Binding-site contacts:
Ligand atom C7 contacts residue PHE75 of chain 1.E at 4.1 Å (hydrophobic).
Ligand atom C5 contacts residue ASN77 of chain 1.E at 3.7 Å.
Ligand atom O6 contacts residue ASN77 of chain 1.E at 4.4 Å.
Ligand atom C8 contacts residue ASN77 of chain 1.E at 4.3 Å.
Ligand atom C4 contacts residue THR79 of chain 1.E at 4.2 Å.
Ligand atom O7 contacts residue PHE75 of chain 1.E at 3.0 Å.
Ligand atom C7 contacts residue ASN77 of chain 1.E at 3.2 Å.
Ligand atom C2 contacts residue ASN77 of chain 1.E at 2.5 Å.
Ligand atom C6 contacts residue THR79 of chain 1.E at 4.5 Å.
Ligand atom C1 contacts residue ASN77 of chain 1.E at 1.4 Å.
Ligand atom C3 contacts residue ASN77 of chain 1.E at 3.8 Å.
Ligand atom N2 contacts residue PHE75 of chain 1.E at 4.5 Å.
Ligand atom C4 contacts residue ASN77 of chain 1.E at 4.3 Å.
Ligand atom O6 contacts residue ARG86 of chain 1.E at 4.4 Å.
Ligand atom N2 contacts residue ASN77 of chain 1.E at 2.9 Å (h-bond).
Ligand atom O6 contacts residue THR79 of chain 1.E at 3.2 Å.
Ligand atom C2 contacts residue PHE75 of chain 1.E at 4.0 Å (hydrophobic).
Ligand atom O7 contacts residue ASN77 of chain 1.E at 3.3 Å (h-bond).
Ligand atom O5 contacts residue ASN77 of chain 1.E at 2.4 Å (h-bond).

Sequence of chain 1.E:
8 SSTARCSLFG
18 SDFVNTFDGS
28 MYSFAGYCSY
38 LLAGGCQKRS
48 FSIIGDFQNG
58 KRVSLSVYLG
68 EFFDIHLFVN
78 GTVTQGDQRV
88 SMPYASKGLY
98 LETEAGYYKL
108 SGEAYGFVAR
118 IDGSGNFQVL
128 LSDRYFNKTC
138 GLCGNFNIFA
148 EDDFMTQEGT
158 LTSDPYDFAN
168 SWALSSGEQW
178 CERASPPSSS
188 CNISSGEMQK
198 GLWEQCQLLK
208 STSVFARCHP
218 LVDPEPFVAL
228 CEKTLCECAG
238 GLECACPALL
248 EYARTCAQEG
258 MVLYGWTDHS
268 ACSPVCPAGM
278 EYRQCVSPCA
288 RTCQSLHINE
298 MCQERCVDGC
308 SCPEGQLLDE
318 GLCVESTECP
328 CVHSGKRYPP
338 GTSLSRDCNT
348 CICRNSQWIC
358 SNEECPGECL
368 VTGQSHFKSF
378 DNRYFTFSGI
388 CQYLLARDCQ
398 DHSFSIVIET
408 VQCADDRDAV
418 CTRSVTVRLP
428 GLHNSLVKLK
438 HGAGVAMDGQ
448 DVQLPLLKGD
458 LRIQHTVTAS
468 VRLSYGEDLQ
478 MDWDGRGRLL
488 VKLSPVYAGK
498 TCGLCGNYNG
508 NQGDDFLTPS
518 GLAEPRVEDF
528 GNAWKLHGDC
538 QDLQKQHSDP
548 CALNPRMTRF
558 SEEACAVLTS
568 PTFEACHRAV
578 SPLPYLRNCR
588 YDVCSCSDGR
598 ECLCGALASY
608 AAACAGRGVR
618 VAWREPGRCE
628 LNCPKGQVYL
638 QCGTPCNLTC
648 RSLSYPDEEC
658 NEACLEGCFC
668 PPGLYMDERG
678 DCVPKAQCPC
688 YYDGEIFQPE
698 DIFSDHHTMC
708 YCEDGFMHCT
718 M

The small molecule below binds the protein below.
Small molecule (SMILES): CC(=O)N[C@@H]1[C@@H](O)[C@H](O)[C@@H](CO)O[C@H]1O